Sequence of chain 1.AA:
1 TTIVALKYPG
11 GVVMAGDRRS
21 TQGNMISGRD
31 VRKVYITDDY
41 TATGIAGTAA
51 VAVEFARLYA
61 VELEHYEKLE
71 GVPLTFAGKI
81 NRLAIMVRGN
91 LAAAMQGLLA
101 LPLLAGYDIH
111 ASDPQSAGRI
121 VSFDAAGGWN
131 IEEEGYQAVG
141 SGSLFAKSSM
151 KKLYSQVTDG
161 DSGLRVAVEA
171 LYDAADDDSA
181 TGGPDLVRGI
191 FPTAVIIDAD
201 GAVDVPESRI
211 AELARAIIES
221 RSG

Sequence of chain 1.Z:
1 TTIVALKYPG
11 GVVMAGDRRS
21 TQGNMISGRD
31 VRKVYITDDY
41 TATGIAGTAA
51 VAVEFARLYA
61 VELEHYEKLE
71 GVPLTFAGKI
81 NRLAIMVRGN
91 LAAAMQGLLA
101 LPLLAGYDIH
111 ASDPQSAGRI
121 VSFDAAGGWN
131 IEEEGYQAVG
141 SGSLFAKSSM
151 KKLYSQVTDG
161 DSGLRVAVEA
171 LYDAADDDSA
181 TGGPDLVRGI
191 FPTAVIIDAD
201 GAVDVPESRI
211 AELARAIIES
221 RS

Binding-site contacts:
Ligand atom C04 contacts residue THR21 of chain 1.Z at 3.7 Å.
Ligand atom C33 contacts residue ASP124 of chain 1.AA at 3.6 Å.
Ligand atom C24 contacts residue SER27 of chain 1.Z at 3.3 Å.
Ligand atom C32 contacts residue ASP124 of chain 1.AA at 3.6 Å.
Ligand atom C12 contacts residue ALA49 of chain 1.Z at 3.6 Å (hydrophobic).
Ligand atom C15 contacts residue VAL31 of chain 1.Z at 3.5 Å (hydrophobic).
Ligand atom O30 contacts residue GLN22 of chain 1.Z at 3.2 Å.
Ligand atom N31 contacts residue ASP124 of chain 1.AA at 2.9 Å (salt-bridge).
Ligand atom C23 contacts residue SER20 of chain 1.Z at 3.3 Å.
Ligand atom C15 contacts residue ALA49 of chain 1.Z at 3.5 Å (hydrophobic).
Ligand atom C37 contacts residue LEU91 of chain 1.AA at 3.7 Å (hydrophobic).
Ligand atom C16 contacts residue ALA49 of chain 1.Z at 3.6 Å (hydrophobic).
Ligand atom C29 contacts residue ASP124 of chain 1.AA at 3.5 Å.
Ligand atom O01 contacts residue THR48 of chain 1.Z at 3.7 Å.
Ligand atom C04 contacts residue GLY47 of chain 1.Z at 3.6 Å.
Ligand atom O01 contacts residue ALA49 of chain 1.Z at 3.2 Å (h-bond).
Ligand atom N03 contacts residue THR21 of chain 1.Z at 2.7 Å (h-bond).
Ligand atom C16 contacts residue VAL31 of chain 1.Z at 3.7 Å (hydrophobic).
Ligand atom C14 contacts residue ALA49 of chain 1.Z at 3.4 Å (hydrophobic).
Ligand atom C22 contacts residue THR21 of chain 1.Z at 3.2 Å.
Ligand atom C28 contacts residue TRP129 of chain 1.AA at 3.5 Å (hydrophobic).
Ligand atom C17 contacts residue ALA49 of chain 1.Z at 3.6 Å (hydrophobic).
Ligand atom C09 contacts residue LYS33 of chain 1.Z at 3.7 Å.
Ligand atom N06 contacts residue GLY47 of chain 1.Z at 3.0 Å (h-bond).
Ligand atom C19 contacts residue THR21 of chain 1.Z at 3.5 Å.
Ligand atom C02 contacts residue THR21 of chain 1.Z at 3.4 Å.
Ligand atom C24 contacts residue SER20 of chain 1.Z at 3.5 Å.
Ligand atom C10 contacts residue LYS33 of chain 1.Z at 3.6 Å.
Ligand atom C09 contacts residue ILE45 of chain 1.Z at 3.6 Å (hydrophobic).
Ligand atom C13 contacts residue ALA49 of chain 1.Z at 3.5 Å (hydrophobic).
Ligand atom C07 contacts residue THR1 of chain 1.Z at 3.1 Å.
Ligand atom O18 contacts residue SER20 of chain 1.Z at 3.3 Å.
Ligand atom C10 contacts residue ILE45 of chain 1.Z at 3.5 Å (hydrophobic).
Ligand atom N25 contacts residue ASP124 of chain 1.AA at 3.7 Å.
Ligand atom C14 contacts residue SER20 of chain 1.Z at 3.6 Å.
Ligand atom C38 contacts residue LEU91 of chain 1.AA at 3.7 Å (hydrophobic).
Ligand atom O18 contacts residue THR21 of chain 1.Z at 3.0 Å (h-bond).
Ligand atom C28 contacts residue GLY128 of chain 1.AA at 3.5 Å.
Ligand atom C15 contacts residue SER20 of chain 1.Z at 3.5 Å.
Ligand atom O30 contacts residue SER27 of chain 1.Z at 2.7 Å (h-bond).

A protein and the small-molecule ligand that binds it are described below.
Small molecule (SMILES): COC[C@H](NC(=O)[C@H](CC(=O)n1cccc1)NC(=O)CCc1ccccc1)C(=O)NCc1cccc2ccccc12